A small-molecule ligand and the protein it binds are described below.
Small molecule (SMILES): c1ccc(CNCc2ccc3c(c2)OCO3)nc1

Binding-site contacts:
Ligand atom C09 contacts residue ALA156 of chain 1.A at 4.0 Å (hydrophobic).
Ligand atom C03 contacts residue SER155 of chain 1.A at 1.4 Å.
Ligand atom C03 contacts residue TRP51 of chain 1.A at 3.6 Å (hydrophobic).
Ligand atom C01 contacts residue HIS312 of chain 1.A at 3.4 Å.
Ligand atom C15 contacts residue PHE191 of chain 1.A at 3.9 Å (hydrophobic).
Ligand atom N08 contacts residue PHE191 of chain 1.A at 3.7 Å.
Ligand atom N04 contacts residue GLY50 of chain 1.A at 3.4 Å (h-bond).
Ligand atom C05 contacts residue SER155 of chain 1.A at 3.0 Å.
Ligand atom C05 contacts residue HIS312 of chain 1.A at 4.0 Å.
Ligand atom O18 contacts residue PRO210 of chain 1.A at 3.9 Å.
Ligand atom C06 contacts residue HIS312 of chain 1.A at 3.5 Å.
Ligand atom C11 contacts residue TYR52 of chain 1.A at 4.0 Å (hydrophobic).
Ligand atom C02 contacts residue SER155 of chain 1.A at 2.4 Å.
Ligand atom C02 contacts residue GLY50 of chain 1.A at 3.5 Å.
Ligand atom C02 contacts residue HIS312 of chain 1.A at 3.8 Å.
Ligand atom N04 contacts residue SER155 of chain 1.A at 2.0 Å (h-bond).
Ligand atom C07 contacts residue TRP51 of chain 1.A at 3.8 Å (hydrophobic).
Ligand atom O18 contacts residue PHE191 of chain 1.A at 4.0 Å.
Ligand atom C05 contacts residue TRP51 of chain 1.A at 3.4 Å (hydrophobic).
Ligand atom C06 contacts residue SER155 of chain 1.A at 3.6 Å.
Ligand atom C13 contacts residue PHE191 of chain 1.A at 3.7 Å (hydrophobic).
Ligand atom C10 contacts residue TYR52 of chain 1.A at 3.7 Å (hydrophobic).
Ligand atom C11 contacts residue PHE191 of chain 1.A at 3.8 Å (hydrophobic).
Ligand atom C03 contacts residue GLY49 of chain 1.A at 3.6 Å.
Ligand atom C02 contacts residue GLU313 of chain 1.A at 3.8 Å.
Ligand atom C03 contacts residue ALA156 of chain 1.A at 3.5 Å (hydrophobic).
Ligand atom C10 contacts residue PHE191 of chain 1.A at 3.9 Å (hydrophobic).
Ligand atom O18 contacts residue PHE243 of chain 1.A at 3.8 Å.
Ligand atom C12 contacts residue PHE191 of chain 1.A at 4.0 Å (hydrophobic).
Ligand atom C17 contacts residue PHE242 of chain 1.A at 3.3 Å (hydrophobic).
Ligand atom C14 contacts residue PHE191 of chain 1.A at 3.8 Å (hydrophobic).
Ligand atom C09 contacts residue TYR52 of chain 1.A at 4.0 Å (hydrophobic).
Ligand atom N08 contacts residue ALA156 of chain 1.A at 3.9 Å.
Ligand atom C15 contacts residue TYR52 of chain 1.A at 4.0 Å (hydrophobic).
Ligand atom C03 contacts residue GLY50 of chain 1.A at 2.8 Å.
Ligand atom O16 contacts residue PHE242 of chain 1.A at 3.6 Å.
Ligand atom C17 contacts residue PHE243 of chain 1.A at 3.9 Å (hydrophobic).
Ligand atom C01 contacts residue SER155 of chain 1.A at 3.4 Å.
Ligand atom N04 contacts residue ALA156 of chain 1.A at 3.2 Å (h-bond).
Ligand atom N04 contacts residue TRP51 of chain 1.A at 3.2 Å (h-bond).

Sequence of chain 1.A:
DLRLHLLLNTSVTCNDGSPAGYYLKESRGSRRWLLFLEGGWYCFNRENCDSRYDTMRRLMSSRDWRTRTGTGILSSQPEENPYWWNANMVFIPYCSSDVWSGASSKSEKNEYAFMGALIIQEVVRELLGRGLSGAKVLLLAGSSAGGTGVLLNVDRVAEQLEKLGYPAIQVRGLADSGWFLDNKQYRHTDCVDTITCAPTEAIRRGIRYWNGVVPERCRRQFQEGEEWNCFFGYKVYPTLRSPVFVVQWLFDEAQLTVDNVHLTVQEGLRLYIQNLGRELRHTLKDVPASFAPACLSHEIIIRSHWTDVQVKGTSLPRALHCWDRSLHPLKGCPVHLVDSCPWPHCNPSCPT